Binding-site contacts:
Ligand atom N contacts residue ARG93 of chain 1.A at 3.5 Å (salt-bridge).
Ligand atom CG2 contacts residue TYR180 of chain 1.A at 3.5 Å (hydrophobic).
Ligand atom OD1 contacts residue ZN1 of chain 1.F at 1.7 Å.
Ligand atom OX2 contacts residue HIS41 of chain 1.A at 3.0 Å.
Ligand atom CG2 contacts residue THR240 of chain 1.A at 3.7 Å.
Ligand atom NE2 contacts residue ASP213 of chain 1.A at 3.2 Å (salt-bridge).
Ligand atom NH2 contacts residue ASP213 of chain 1.A at 3.6 Å.
Ligand atom CD2 contacts residue THR240 of chain 1.A at 3.6 Å.
Ligand atom C contacts residue LYS357 of chain 1.A at 3.7 Å.
Ligand atom CO2 contacts residue HIS41 of chain 1.A at 3.5 Å.
Ligand atom OX2 contacts residue ZN1 of chain 1.F at 3.4 Å.
Ligand atom OD1 contacts residue GLU44 of chain 1.A at 3.0 Å (salt-bridge).
Ligand atom C contacts residue ASP172 of chain 1.A at 3.7 Å.
Ligand atom NH2 contacts residue PRO211 of chain 1.A at 3.5 Å.
Ligand atom N contacts residue ASN173 of chain 1.A at 3.6 Å (h-bond).
Ligand atom CO2 contacts residue ASN103 of chain 1.A at 3.6 Å.
Ligand atom OD1 contacts residue HIS41 of chain 1.A at 3.4 Å (h-bond).
Ligand atom OD1 contacts residue HIS170 of chain 1.A at 3.4 Å (h-bond).
Ligand atom O2 contacts residue ARG93 of chain 1.A at 3.2 Å (salt-bridge).
Ligand atom OD1 contacts residue ALA171 of chain 1.A at 3.5 Å (h-bond).
Ligand atom CG contacts residue ALA171 of chain 1.A at 3.7 Å (hydrophobic).
Ligand atom OX2 contacts residue ASN103 of chain 1.A at 2.6 Å (h-bond).
Ligand atom OD1 contacts residue ARG93 of chain 1.A at 3.7 Å.
Ligand atom NH1 contacts residue SER207 of chain 1.A at 3.6 Å (h-bond).
Ligand atom C contacts residue ARG93 of chain 1.A at 3.7 Å.
Ligand atom OX2 contacts residue HIS170 of chain 1.A at 3.4 Å.
Ligand atom CO2 contacts residue ZN1 of chain 1.F at 3.7 Å.
Ligand atom O2 contacts residue ARG104 of chain 1.A at 3.3 Å (salt-bridge).
Ligand atom NE2 contacts residue TYR180 of chain 1.A at 3.6 Å.
Ligand atom CG contacts residue ZN1 of chain 1.F at 2.9 Å.
Ligand atom CA contacts residue ASP172 of chain 1.A at 3.6 Å.
Ligand atom NH1 contacts residue TYR180 of chain 1.A at 3.8 Å.
Ligand atom N2 contacts residue ZN1 of chain 1.F at 3.8 Å.
Ligand atom N contacts residue ASP172 of chain 1.A at 2.8 Å (salt-bridge).
Ligand atom O2 contacts residue HIS41 of chain 1.A at 3.7 Å.
Ligand atom NH2 contacts residue GLU214 of chain 1.A at 3.3 Å (salt-bridge).
Ligand atom CB contacts residue ALA171 of chain 1.A at 3.2 Å (hydrophobic).
Ligand atom CA contacts residue ARG93 of chain 1.A at 3.3 Å.
Ligand atom O contacts residue LYS357 of chain 1.A at 3.1 Å (salt-bridge).
Ligand atom O contacts residue ASP172 of chain 1.A at 3.6 Å (salt-bridge).

Sequence of chain 1.A:
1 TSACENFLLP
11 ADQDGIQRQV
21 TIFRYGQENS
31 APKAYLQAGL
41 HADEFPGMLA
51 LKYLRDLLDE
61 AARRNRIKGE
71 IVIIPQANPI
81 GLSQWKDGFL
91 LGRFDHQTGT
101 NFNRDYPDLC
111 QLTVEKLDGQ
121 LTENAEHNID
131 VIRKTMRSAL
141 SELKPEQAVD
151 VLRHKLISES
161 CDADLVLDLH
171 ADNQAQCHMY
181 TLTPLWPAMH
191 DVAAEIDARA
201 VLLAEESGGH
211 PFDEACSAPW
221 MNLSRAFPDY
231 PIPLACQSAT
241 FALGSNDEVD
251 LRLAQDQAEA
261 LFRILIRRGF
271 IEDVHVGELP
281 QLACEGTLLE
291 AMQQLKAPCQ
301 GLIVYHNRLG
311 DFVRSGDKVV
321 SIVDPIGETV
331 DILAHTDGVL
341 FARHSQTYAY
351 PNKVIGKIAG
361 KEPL

The small molecule below binds the protein below.
Small molecule (SMILES): [H]/N=C(/N)NCCC[C@H](NC(=O)C[C@H](N)C(=O)O)C(=O)O